Binding-site contacts:
Ligand atom O2G contacts residue LYS51 of chain 1.B at 2.8 Å (salt-bridge).
Ligand atom N7 contacts residue MET204 of chain 1.B at 3.8 Å.
Ligand atom O1G contacts residue GLY48 of chain 1.B at 3.9 Å.
Ligand atom C6 contacts residue MET204 of chain 1.B at 3.8 Å (hydrophobic).
Ligand atom O2A contacts residue GLY48 of chain 1.B at 3.8 Å.
Ligand atom O2G contacts residue THR52 of chain 1.B at 2.7 Å (h-bond).
Ligand atom C8 contacts residue THR53 of chain 1.B at 4.0 Å.
Ligand atom O4' contacts residue MET204 of chain 1.B at 3.6 Å.
Ligand atom O1B contacts residue THR52 of chain 1.B at 3.7 Å.
Ligand atom N7 contacts residue TYR168 of chain 1.B at 3.8 Å.
Ligand atom N7 contacts residue GLY50 of chain 1.B at 3.8 Å.
Ligand atom C2' contacts residue THR53 of chain 1.B at 3.5 Å.
Ligand atom C4 contacts residue MET204 of chain 1.B at 4.0 Å (hydrophobic).
Ligand atom N3B contacts residue THR52 of chain 1.B at 3.5 Å.
Ligand atom O1A contacts residue ARG205 of chain 1.B at 3.1 Å.
Ligand atom PG contacts residue THR52 of chain 1.B at 4.0 Å.
Ligand atom C6 contacts residue ILE15 of chain 1.B at 3.7 Å (hydrophobic).
Ligand atom N3 contacts residue PRO8 of chain 1.B at 3.9 Å.
Ligand atom N6 contacts residue TYR14 of chain 1.B at 3.2 Å.
Ligand atom N6 contacts residue ILE15 of chain 1.B at 2.9 Å (h-bond).
Ligand atom O3G contacts residue THR52 of chain 1.B at 4.0 Å.
Ligand atom N1 contacts residue TYR14 of chain 1.B at 4.0 Å.
Ligand atom O1B contacts residue THR53 of chain 1.B at 3.0 Å (h-bond).
Ligand atom O2G contacts residue GLY50 of chain 1.B at 3.7 Å.
Ligand atom PB contacts residue THR52 of chain 1.B at 3.8 Å.
Ligand atom N6 contacts residue TYR168 of chain 1.B at 3.2 Å (h-bond).
Ligand atom C6 contacts residue TYR14 of chain 1.B at 3.7 Å (hydrophobic).
Ligand atom O2A contacts residue GLY50 of chain 1.B at 3.0 Å (h-bond).
Ligand atom N9 contacts residue MET204 of chain 1.B at 3.6 Å.
Ligand atom N1 contacts residue ILE15 of chain 1.B at 3.0 Å (h-bond).
Ligand atom C8 contacts residue MET204 of chain 1.B at 3.5 Å (hydrophobic).
Ligand atom O1B contacts residue GLY50 of chain 1.B at 3.5 Å.
Ligand atom O2' contacts residue ARG7 of chain 1.B at 3.5 Å.
Ligand atom C3' contacts residue THR53 of chain 1.B at 3.7 Å.
Ligand atom C8 contacts residue GLY50 of chain 1.B at 3.9 Å.
Ligand atom C5 contacts residue MET204 of chain 1.B at 3.7 Å (hydrophobic).
Ligand atom C2 contacts residue ILE15 of chain 1.B at 3.9 Å (hydrophobic).
Ligand atom C1' contacts residue LYS208 of chain 1.B at 4.0 Å.
Ligand atom O4' contacts residue LYS208 of chain 1.B at 3.6 Å.
Ligand atom O2B contacts residue THR52 of chain 1.B at 3.7 Å.

Sequence of chain 1.B:
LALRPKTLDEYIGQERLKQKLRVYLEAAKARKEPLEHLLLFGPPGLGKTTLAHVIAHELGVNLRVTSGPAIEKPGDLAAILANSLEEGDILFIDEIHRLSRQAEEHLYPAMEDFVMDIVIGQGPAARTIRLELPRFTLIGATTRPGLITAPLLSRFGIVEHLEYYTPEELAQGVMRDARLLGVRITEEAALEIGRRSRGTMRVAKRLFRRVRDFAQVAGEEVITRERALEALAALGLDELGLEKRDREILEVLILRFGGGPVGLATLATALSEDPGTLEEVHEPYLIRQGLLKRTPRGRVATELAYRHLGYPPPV

A small-molecule ligand and the protein it binds are described below.
Small molecule (SMILES): Nc1ncnc2c1ncn2[C@@H]1O[C@H](CO[P](=O)(O)O[P](=O)(O)NP(=O)(O)O)[C@@H](O)[C@H]1O